Binding-site contacts:
Ligand atom C8 contacts residue ILE357 of chain 3.B at 3.5 Å (hydrophobic).
Ligand atom O6 contacts residue THR67 of chain 3.B at 3.8 Å.
Ligand atom O5 contacts residue THR67 of chain 3.B at 4.3 Å.
Ligand atom C6 contacts residue THR67 of chain 3.B at 4.4 Å.
Ligand atom C7 contacts residue ILE357 of chain 3.B at 3.8 Å (hydrophobic).
Ligand atom O1 contacts residue ILE357 of chain 3.B at 4.0 Å.
Ligand atom N2 contacts residue ILE357 of chain 3.B at 3.6 Å.
Ligand atom C5 contacts residue ASN65 of chain 3.B at 4.3 Å.
Ligand atom O7 contacts residue ASN65 of chain 3.B at 3.6 Å (h-bond).
Ligand atom O1 contacts residue ASN65 of chain 3.B at 2.9 Å (h-bond).
Ligand atom C1 contacts residue ASN65 of chain 3.B at 2.6 Å.
Ligand atom O5 contacts residue ASN65 of chain 3.B at 3.2 Å (h-bond).
Ligand atom C2 contacts residue ASN65 of chain 3.B at 3.6 Å.
Ligand atom C8 contacts residue ILE388 of chain 3.B at 4.5 Å (hydrophobic).
Ligand atom N2 contacts residue ASN65 of chain 3.B at 3.9 Å.
Ligand atom C7 contacts residue ASN65 of chain 3.B at 4.0 Å.
Ligand atom O7 contacts residue ILE357 of chain 3.B at 4.0 Å.

Sequence of chain 3.B:
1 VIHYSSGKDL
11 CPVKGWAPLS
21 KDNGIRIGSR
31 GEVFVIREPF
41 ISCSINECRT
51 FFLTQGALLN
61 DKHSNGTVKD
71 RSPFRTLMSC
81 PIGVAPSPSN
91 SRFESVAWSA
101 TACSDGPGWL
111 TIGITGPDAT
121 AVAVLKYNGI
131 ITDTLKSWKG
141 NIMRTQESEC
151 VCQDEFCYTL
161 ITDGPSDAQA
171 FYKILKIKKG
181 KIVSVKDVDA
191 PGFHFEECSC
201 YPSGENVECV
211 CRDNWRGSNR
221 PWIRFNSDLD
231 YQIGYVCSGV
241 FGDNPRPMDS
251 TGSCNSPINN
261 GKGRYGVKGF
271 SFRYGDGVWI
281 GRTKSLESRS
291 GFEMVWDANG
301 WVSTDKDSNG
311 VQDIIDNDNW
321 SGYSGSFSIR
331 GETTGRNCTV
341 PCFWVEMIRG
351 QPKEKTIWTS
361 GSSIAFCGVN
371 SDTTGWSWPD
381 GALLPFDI

A small-molecule ligand and the protein it binds are described below.
Small molecule (SMILES): CC(=O)N[C@@H]1[C@@H](O)[C@H](O)[C@@H](CO)O[C@H]1O